A protein and the small-molecule ligand that binds it are described below.
Small molecule (SMILES): CC(=O)N[C@H]1[C@H](O[C@H]2[C@H](O)[C@@H](NC(C)=O)CO[C@@H]2CO)O[C@H](CO)[C@@H](O)[C@@H]1O

Sequence of chain 3.E:
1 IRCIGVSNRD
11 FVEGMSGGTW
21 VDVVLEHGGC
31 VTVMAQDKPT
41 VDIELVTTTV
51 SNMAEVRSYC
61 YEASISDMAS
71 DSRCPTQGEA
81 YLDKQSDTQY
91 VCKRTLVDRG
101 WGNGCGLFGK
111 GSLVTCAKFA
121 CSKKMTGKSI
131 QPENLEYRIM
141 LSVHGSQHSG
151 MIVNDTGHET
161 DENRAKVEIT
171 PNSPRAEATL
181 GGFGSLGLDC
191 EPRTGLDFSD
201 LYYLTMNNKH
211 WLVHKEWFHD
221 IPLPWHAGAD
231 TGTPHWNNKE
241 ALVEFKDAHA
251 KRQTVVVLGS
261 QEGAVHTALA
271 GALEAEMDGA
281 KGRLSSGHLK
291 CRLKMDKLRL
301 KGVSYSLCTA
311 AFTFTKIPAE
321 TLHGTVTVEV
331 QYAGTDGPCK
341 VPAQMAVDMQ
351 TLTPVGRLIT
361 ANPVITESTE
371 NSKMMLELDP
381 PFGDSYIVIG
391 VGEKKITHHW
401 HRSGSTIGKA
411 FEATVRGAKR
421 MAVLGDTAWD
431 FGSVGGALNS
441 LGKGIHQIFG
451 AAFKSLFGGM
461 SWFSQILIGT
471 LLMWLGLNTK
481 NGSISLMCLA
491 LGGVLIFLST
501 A

Binding-site contacts:
Ligand atom C7 contacts residue ASN154 of chain 3.E at 3.3 Å.
Ligand atom O6 contacts residue MET151 of chain 3.E at 3.4 Å.
Ligand atom C7 contacts residue THR156 of chain 3.E at 3.9 Å.
Ligand atom C6 contacts residue MET151 of chain 3.E at 4.5 Å (hydrophobic).
Ligand atom O7 contacts residue ASN154 of chain 3.E at 2.6 Å (h-bond).
Ligand atom C1 contacts residue ASN154 of chain 3.E at 3.4 Å.
Ligand atom C2 contacts residue ASN154 of chain 3.E at 3.5 Å.
Ligand atom C8 contacts residue THR156 of chain 3.E at 4.0 Å.
Ligand atom C2 contacts residue THR156 of chain 3.E at 4.2 Å.
Ligand atom N2 contacts residue THR156 of chain 3.E at 3.6 Å (h-bond).
Ligand atom O5 contacts residue ASN154 of chain 3.E at 4.0 Å.
Ligand atom C8 contacts residue ASN154 of chain 3.E at 3.6 Å.
Ligand atom N2 contacts residue ASN154 of chain 3.E at 3.8 Å.
Ligand atom C1 contacts residue THR156 of chain 3.E at 3.6 Å.